Binding-site contacts:
Ligand atom C9 contacts residue LEU67 of chain 18.C at 4.1 Å (hydrophobic).
Ligand atom O8 contacts residue ASN272 of chain 18.C at 3.4 Å (h-bond).
Ligand atom O1A contacts residue LYS68 of chain 18.C at 2.8 Å.
Ligand atom C10 contacts residue ASN272 of chain 18.C at 3.9 Å.
Ligand atom N5 contacts residue GLN278 of chain 18.C at 3.7 Å.
Ligand atom C11 contacts residue ASN272 of chain 18.C at 3.6 Å.
Ligand atom C9 contacts residue GLN278 of chain 18.C at 3.1 Å.
Ligand atom O8 contacts residue GLN278 of chain 18.C at 3.4 Å (h-bond).
Ligand atom C8 contacts residue GLN278 of chain 18.C at 3.6 Å.
Ligand atom O10 contacts residue PHE75 of chain 18.D at 3.8 Å.
Ligand atom N5 contacts residue ASN272 of chain 18.C at 3.2 Å (h-bond).
Ligand atom O1A contacts residue THR276 of chain 18.C at 2.3 Å (h-bond).
Ligand atom C1 contacts residue THR276 of chain 18.C at 3.2 Å.
Ligand atom O7 contacts residue LEU62 of chain 18.C at 4.0 Å.
Ligand atom C11 contacts residue PHE75 of chain 18.D at 3.3 Å (hydrophobic).
Ligand atom C10 contacts residue GLN278 of chain 18.C at 4.0 Å.
Ligand atom C11 contacts residue THR276 of chain 18.C at 3.3 Å.
Ligand atom C11 contacts residue HIS138 of chain 18.B at 3.1 Å.
Ligand atom O1B contacts residue THR276 of chain 18.C at 3.5 Å (h-bond).
Ligand atom C11 contacts residue PHE270 of chain 18.C at 3.8 Å (hydrophobic).
Ligand atom O9 contacts residue LYS68 of chain 18.C at 2.9 Å (salt-bridge).
Ligand atom O1B contacts residue SER274 of chain 18.C at 2.9 Å (h-bond).
Ligand atom C1 contacts residue ASN272 of chain 18.C at 4.1 Å.
Ligand atom C5 contacts residue ASN272 of chain 18.C at 4.2 Å.
Ligand atom C1 contacts residue SER274 of chain 18.C at 4.1 Å.
Ligand atom O8 contacts residue LYS68 of chain 18.C at 3.4 Å.
Ligand atom O9 contacts residue LEU67 of chain 18.C at 3.4 Å.
Ligand atom C11 contacts residue GLN278 of chain 18.C at 3.5 Å.
Ligand atom O8 contacts residue THR276 of chain 18.C at 3.6 Å.
Ligand atom C1 contacts residue LYS68 of chain 18.C at 3.6 Å.
Ligand atom C6 contacts residue LYS68 of chain 18.C at 4.2 Å.
Ligand atom O9 contacts residue GLN278 of chain 18.C at 3.9 Å.
Ligand atom O1B contacts residue LYS68 of chain 18.C at 3.9 Å.
Ligand atom C11 contacts residue PHE65 of chain 18.C at 3.4 Å (hydrophobic).
Ligand atom C7 contacts residue GLN278 of chain 18.C at 3.8 Å.
Ligand atom C11 contacts residue SER274 of chain 18.C at 4.1 Å.
Ligand atom O1A contacts residue ASN272 of chain 18.C at 3.6 Å (h-bond).
Ligand atom C10 contacts residue PHE75 of chain 18.D at 4.1 Å (hydrophobic).
Ligand atom C6 contacts residue ASN272 of chain 18.C at 3.7 Å.
Ligand atom C9 contacts residue LYS68 of chain 18.C at 3.8 Å.

The protein below binds the small molecule below.
Small molecule (SMILES): CC(=O)N[C@H]1[C@H]([C@H](O)[C@H](O)CO)O[C@@](O[C@H](CO)[C@@H](O)[C@@H]2O[C@@H](C(=O)O)C[C@H](O)[C@H]2NC(C)=O)(C(=O)O)C[C@@H]1O

Sequence of chain 18.B:
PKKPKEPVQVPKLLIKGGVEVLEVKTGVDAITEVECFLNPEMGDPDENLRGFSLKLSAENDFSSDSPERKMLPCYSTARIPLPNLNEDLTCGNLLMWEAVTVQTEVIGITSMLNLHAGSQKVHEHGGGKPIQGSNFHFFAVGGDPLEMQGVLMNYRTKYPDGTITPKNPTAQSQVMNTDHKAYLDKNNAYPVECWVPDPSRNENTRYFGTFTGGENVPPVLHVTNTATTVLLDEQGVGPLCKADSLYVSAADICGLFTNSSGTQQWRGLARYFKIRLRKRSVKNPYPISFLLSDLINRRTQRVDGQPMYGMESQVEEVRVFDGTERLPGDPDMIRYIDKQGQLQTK

Sequence of chain 18.D:
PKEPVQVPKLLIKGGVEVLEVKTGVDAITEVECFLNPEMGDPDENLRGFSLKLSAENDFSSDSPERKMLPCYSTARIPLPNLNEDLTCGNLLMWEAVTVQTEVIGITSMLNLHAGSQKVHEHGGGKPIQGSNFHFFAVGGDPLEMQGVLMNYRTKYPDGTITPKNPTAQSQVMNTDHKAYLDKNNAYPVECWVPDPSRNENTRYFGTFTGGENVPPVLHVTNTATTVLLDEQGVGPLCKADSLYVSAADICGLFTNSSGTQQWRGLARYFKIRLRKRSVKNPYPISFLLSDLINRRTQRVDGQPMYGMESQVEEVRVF

Sequence of chain 18.C:
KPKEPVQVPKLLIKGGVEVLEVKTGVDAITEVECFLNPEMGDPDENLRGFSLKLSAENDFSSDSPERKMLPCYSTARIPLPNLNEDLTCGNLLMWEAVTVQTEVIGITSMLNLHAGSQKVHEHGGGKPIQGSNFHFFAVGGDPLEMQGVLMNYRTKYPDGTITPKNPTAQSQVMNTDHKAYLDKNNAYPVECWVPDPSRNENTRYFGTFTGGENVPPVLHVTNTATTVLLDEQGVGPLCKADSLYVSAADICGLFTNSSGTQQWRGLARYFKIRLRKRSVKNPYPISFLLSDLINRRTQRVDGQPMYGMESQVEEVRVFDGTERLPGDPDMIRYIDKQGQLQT